Sequence of chain 5.A:
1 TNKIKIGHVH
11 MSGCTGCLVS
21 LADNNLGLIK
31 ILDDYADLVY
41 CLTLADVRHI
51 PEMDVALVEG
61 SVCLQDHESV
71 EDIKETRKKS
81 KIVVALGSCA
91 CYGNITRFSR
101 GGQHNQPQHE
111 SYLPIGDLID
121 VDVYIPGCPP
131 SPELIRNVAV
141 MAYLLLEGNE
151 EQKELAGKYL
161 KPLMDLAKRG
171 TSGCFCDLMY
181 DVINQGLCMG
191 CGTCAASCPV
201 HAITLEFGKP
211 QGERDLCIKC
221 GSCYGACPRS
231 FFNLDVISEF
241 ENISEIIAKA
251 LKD

Sequence of chain 5.C:
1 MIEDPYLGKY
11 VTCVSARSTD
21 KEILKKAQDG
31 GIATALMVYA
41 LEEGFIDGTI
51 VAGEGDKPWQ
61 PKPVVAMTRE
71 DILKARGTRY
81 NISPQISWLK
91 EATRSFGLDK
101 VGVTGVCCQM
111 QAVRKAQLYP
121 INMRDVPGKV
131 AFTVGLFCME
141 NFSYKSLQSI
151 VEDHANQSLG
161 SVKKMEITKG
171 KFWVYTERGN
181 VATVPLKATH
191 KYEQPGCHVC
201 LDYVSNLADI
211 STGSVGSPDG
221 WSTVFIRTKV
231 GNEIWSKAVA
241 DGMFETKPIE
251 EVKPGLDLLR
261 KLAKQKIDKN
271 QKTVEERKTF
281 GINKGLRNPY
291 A

Binding-site contacts:
Ligand atom C1 contacts residue GLN117 of chain 5.C at 3.3 Å.
Ligand atom C1 contacts residue ILE247 of chain 5.A at 4.2 Å (hydrophobic).
Ligand atom C1 contacts residue ARG136 of chain 5.A at 3.7 Å.
Ligand atom C2 contacts residue GLN117 of chain 5.C at 4.3 Å.
Ligand atom C1 contacts residue LEU118 of chain 5.C at 4.2 Å (hydrophobic).
Ligand atom C1 contacts residue SER244 of chain 5.A at 4.1 Å.
Ligand atom C2 contacts residue SER244 of chain 5.A at 4.5 Å.
Ligand atom C1 contacts residue ASN137 of chain 5.A at 4.0 Å.
Ligand atom O5 contacts residue ARG136 of chain 5.A at 2.6 Å (salt-bridge).
Ligand atom O6 contacts residue PRO127 of chain 5.C at 4.1 Å.
Ligand atom C3 contacts residue SER244 of chain 5.A at 3.7 Å.
Ligand atom C3 contacts residue ARG136 of chain 5.A at 4.4 Å.
Ligand atom C4 contacts residue ARG136 of chain 5.A at 4.4 Å.
Ligand atom O6 contacts residue GLN117 of chain 5.C at 4.5 Å.
Ligand atom O6 contacts residue SER244 of chain 5.A at 3.6 Å.
Ligand atom C2 contacts residue ARG136 of chain 5.A at 3.0 Å.
Ligand atom O5 contacts residue GLN117 of chain 5.C at 4.2 Å.
Ligand atom C4 contacts residue SER244 of chain 5.A at 4.5 Å.
Ligand atom O5 contacts residue PRO127 of chain 5.C at 3.6 Å.

A protein and the small-molecule ligand that binds it are described below.
Small molecule (SMILES): C[C@@H](O)[C@@H](C)O